Binding-site contacts:
Ligand atom O2 contacts residue SER91 of chain 1.A at 4.0 Å.
Ligand atom C21 contacts residue THR394 of chain 1.A at 4.0 Å.
Ligand atom C25 contacts residue ILE293 of chain 1.A at 3.4 Å (hydrophobic).
Ligand atom C4 contacts residue ALA87 of chain 1.A at 3.9 Å (hydrophobic).
Ligand atom C20 contacts residue THR394 of chain 1.A at 4.1 Å.
Ligand atom C21 contacts residue THR395 of chain 1.A at 3.7 Å.
Ligand atom O2 contacts residue ARG193 of chain 1.A at 2.9 Å (salt-bridge).
Ligand atom C27 contacts residue PHE78 of chain 1.A at 3.9 Å (hydrophobic).
Ligand atom C27 contacts residue ILE293 of chain 1.A at 3.3 Å (hydrophobic).
Ligand atom C11 contacts residue ALA84 of chain 1.A at 4.1 Å (hydrophobic).
Ligand atom C9 contacts residue LEU180 of chain 1.A at 3.7 Å (hydrophobic).
Ligand atom C15 contacts residue VAL181 of chain 1.A at 4.1 Å (hydrophobic).
Ligand atom C26 contacts residue PRO79 of chain 1.A at 4.0 Å (hydrophobic).
Ligand atom C5 contacts residue LEU180 of chain 1.A at 3.9 Å (hydrophobic).
Ligand atom O2 contacts residue SER236 of chain 1.A at 4.0 Å.
Ligand atom C11 contacts residue PHE85 of chain 1.A at 4.1 Å (hydrophobic).
Ligand atom C19 contacts residue ILE243 of chain 1.A at 3.9 Å (hydrophobic).
Ligand atom C18 contacts residue PHE85 of chain 1.A at 3.7 Å (hydrophobic).
Ligand atom C18 contacts residue VAL88 of chain 1.A at 4.2 Å (hydrophobic).
Ligand atom C7 contacts residue VAL88 of chain 1.A at 3.9 Å (hydrophobic).
Ligand atom C2 contacts residue SER236 of chain 1.A at 4.0 Å.
Ligand atom C27 contacts residue GLY296 of chain 1.A at 3.5 Å.
Ligand atom O3 contacts residue THR81 of chain 1.A at 3.0 Å (h-bond).
Ligand atom C4 contacts residue LEU180 of chain 1.A at 4.2 Å (hydrophobic).
Ligand atom C26 contacts residue THR81 of chain 1.A at 3.5 Å.
Ligand atom C6 contacts residue LEU180 of chain 1.A at 3.8 Å (hydrophobic).
Ligand atom C26 contacts residue ALA80 of chain 1.A at 4.1 Å (hydrophobic).
Ligand atom C23 contacts residue ILE293 of chain 1.A at 3.6 Å (hydrophobic).
Ligand atom C3 contacts residue ARG193 of chain 1.A at 3.9 Å.
Ligand atom C4 contacts residue MET239 of chain 1.A at 4.0 Å (hydrophobic).
Ligand atom C5 contacts residue VAL88 of chain 1.A at 4.1 Å (hydrophobic).
Ligand atom C4 contacts residue ARG193 of chain 1.A at 3.8 Å.
Ligand atom C21 contacts residue ILE396 of chain 1.A at 3.7 Å (hydrophobic).
Ligand atom C6 contacts residue VAL88 of chain 1.A at 3.5 Å (hydrophobic).
Ligand atom C26 contacts residue PHE85 of chain 1.A at 3.6 Å (hydrophobic).
Ligand atom C25 contacts residue THR81 of chain 1.A at 3.8 Å.
Ligand atom O2 contacts residue ALA87 of chain 1.A at 3.7 Å.
Ligand atom O3 contacts residue ILE293 of chain 1.A at 3.1 Å (h-bond).
Ligand atom C14 contacts residue VAL181 of chain 1.A at 4.2 Å (hydrophobic).
Ligand atom C24 contacts residue ILE293 of chain 1.A at 3.3 Å (hydrophobic).

Sequence of chain 1.A:
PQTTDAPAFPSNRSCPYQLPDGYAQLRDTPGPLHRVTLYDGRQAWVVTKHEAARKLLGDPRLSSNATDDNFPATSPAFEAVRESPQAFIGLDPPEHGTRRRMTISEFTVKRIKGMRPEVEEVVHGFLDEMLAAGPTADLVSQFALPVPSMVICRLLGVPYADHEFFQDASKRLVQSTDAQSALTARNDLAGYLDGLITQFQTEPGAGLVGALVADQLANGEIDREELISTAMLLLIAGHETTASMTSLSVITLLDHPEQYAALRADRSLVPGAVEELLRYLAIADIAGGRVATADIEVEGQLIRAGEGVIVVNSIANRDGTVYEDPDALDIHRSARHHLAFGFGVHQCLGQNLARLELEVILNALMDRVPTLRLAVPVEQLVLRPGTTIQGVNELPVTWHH

This small molecule binds to this protein.
Small molecule (SMILES): C=C1/C(=C\C=C2/CCC[C@]3(C)[C@@H]([C@H](C)CCCC(C)(C)O)CC[C@@H]23)C[C@@H](O)C[C@@H]1O